This protein binds this small molecule.
Small molecule (SMILES): C[C@H](NC(=O)[C@H](Cc1ccccc1)NC(=O)[C@H](CCCNC(N)=[NH2+])NC(=O)CN)C(=O)O

Sequence of chain 1.B:
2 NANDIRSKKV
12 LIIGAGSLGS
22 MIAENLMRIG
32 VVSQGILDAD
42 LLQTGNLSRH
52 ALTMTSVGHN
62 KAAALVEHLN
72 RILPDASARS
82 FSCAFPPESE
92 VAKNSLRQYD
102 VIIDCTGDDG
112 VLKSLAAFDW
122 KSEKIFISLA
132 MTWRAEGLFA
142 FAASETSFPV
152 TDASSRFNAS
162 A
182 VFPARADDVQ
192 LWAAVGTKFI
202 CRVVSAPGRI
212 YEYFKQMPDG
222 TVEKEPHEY

Binding-site contacts:
Ligand atom CZ contacts residue ASP110 of chain 1.B at 3.4 Å.
Ligand atom CZ contacts residue ARG50 of chain 1.B at 3.6 Å.
Ligand atom O contacts residue TRP134 of chain 1.B at 3.6 Å.
Ligand atom CD2 contacts residue THR133 of chain 1.B at 3.6 Å.
Ligand atom NH2 contacts residue GLY108 of chain 1.B at 3.8 Å.
Ligand atom NH2 contacts residue LEU113 of chain 1.B at 3.7 Å.
Ligand atom C contacts residue MET132 of chain 1.B at 3.8 Å (hydrophobic).
Ligand atom CA contacts residue GLY108 of chain 1.B at 3.5 Å.
Ligand atom C contacts residue MET132 of chain 1.B at 3.8 Å (hydrophobic).
Ligand atom N contacts residue GLY108 of chain 1.B at 2.9 Å (h-bond).
Ligand atom CB contacts residue MET132 of chain 1.B at 3.6 Å (hydrophobic).
Ligand atom N contacts residue MET132 of chain 1.B at 2.8 Å (h-bond).
Ligand atom NH2 contacts residue ASP110 of chain 1.B at 3.1 Å (salt-bridge).
Ligand atom O contacts residue MET132 of chain 1.B at 2.7 Å (h-bond).
Ligand atom CB contacts residue ALA131 of chain 1.B at 3.5 Å (hydrophobic).
Ligand atom CG contacts residue PHE140 of chain 1.B at 3.9 Å (hydrophobic).
Ligand atom CB contacts residue CYS106 of chain 1.B at 3.1 Å (hydrophobic).
Ligand atom OXT contacts residue LEU19 of chain 1.B at 2.9 Å (h-bond).
Ligand atom CE2 contacts residue MET132 of chain 1.B at 3.7 Å (hydrophobic).
Ligand atom C contacts residue GLY108 of chain 1.B at 3.7 Å.
Ligand atom CB contacts residue TRP134 of chain 1.B at 3.8 Å (hydrophobic).
Ligand atom CB contacts residue THR107 of chain 1.B at 3.7 Å.
Ligand atom CA contacts residue GLY108 of chain 1.B at 3.7 Å.
Ligand atom NH1 contacts residue ASP110 of chain 1.B at 2.8 Å (salt-bridge).
Ligand atom O contacts residue ALA131 of chain 1.B at 3.6 Å.
Ligand atom O contacts residue TRP134 of chain 1.B at 3.9 Å.
Ligand atom CA contacts residue MET132 of chain 1.B at 3.6 Å (hydrophobic).
Ligand atom OXT contacts residue GLY17 of chain 1.B at 3.8 Å.
Ligand atom NE contacts residue PHE158 of chain 1.B at 3.9 Å.
Ligand atom CD contacts residue PHE140 of chain 1.B at 3.8 Å (hydrophobic).
Ligand atom CB contacts residue THR133 of chain 1.B at 3.7 Å.
Ligand atom OXT contacts residue SER18 of chain 1.B at 3.2 Å (h-bond).
Ligand atom CE2 contacts residue ALA185 of chain 1.B at 3.6 Å (hydrophobic).
Ligand atom CZ contacts residue PHE158 of chain 1.B at 3.9 Å (hydrophobic).
Ligand atom CB contacts residue MET132 of chain 1.B at 3.6 Å (hydrophobic).
Ligand atom O contacts residue GLY108 of chain 1.B at 3.3 Å (h-bond).
Ligand atom C contacts residue GLY108 of chain 1.B at 3.8 Å.
Ligand atom CA contacts residue MET132 of chain 1.B at 3.8 Å (hydrophobic).
Ligand atom CD2 contacts residue MET132 of chain 1.B at 3.7 Å (hydrophobic).
Ligand atom CB contacts residue GLY108 of chain 1.B at 3.8 Å.